Binding-site contacts:
Ligand atom C8 contacts residue ARG192 of chain 1.A at 4.0 Å.
Ligand atom C4 contacts residue HEM1 of chain 1.B at 3.4 Å.
Ligand atom O2 contacts residue PHE284 of chain 1.A at 4.0 Å.
Ligand atom C7 contacts residue HEM1 of chain 1.B at 3.7 Å.
Ligand atom S1 contacts residue PHE284 of chain 1.A at 4.1 Å.
Ligand atom O1 contacts residue ALA285 of chain 1.A at 3.4 Å.
Ligand atom C5 contacts residue HEM1 of chain 1.B at 4.0 Å.
Ligand atom O2 contacts residue SER99 of chain 1.A at 2.7 Å (h-bond).
Ligand atom O1 contacts residue PHE284 of chain 1.A at 3.7 Å.
Ligand atom O1 contacts residue ARG192 of chain 1.A at 2.6 Å (salt-bridge).
Ligand atom F1 contacts residue SER99 of chain 1.A at 4.1 Å.
Ligand atom S1 contacts residue ALA285 of chain 1.A at 4.2 Å.
Ligand atom C8 contacts residue HEM1 of chain 1.B at 3.5 Å.
Ligand atom F1 contacts residue ARG192 of chain 1.A at 3.6 Å.
Ligand atom C10 contacts residue HEM1 of chain 1.B at 4.2 Å.
Ligand atom C9 contacts residue ARG85 of chain 1.A at 3.7 Å.
Ligand atom S1 contacts residue ARG192 of chain 1.A at 3.8 Å.
Ligand atom O2 contacts residue ILE281 of chain 1.A at 3.5 Å.
Ligand atom C4 contacts residue SER99 of chain 1.A at 3.9 Å.
Ligand atom O2 contacts residue ALA285 of chain 1.A at 4.1 Å.
Ligand atom C7 contacts residue ALA350 of chain 1.A at 4.2 Å (hydrophobic).
Ligand atom C5 contacts residue ALA350 of chain 1.A at 4.4 Å (hydrophobic).
Ligand atom C7 contacts residue ARG192 of chain 1.A at 3.8 Å.
Ligand atom C6 contacts residue HEM1 of chain 1.B at 3.4 Å.
Ligand atom C10 contacts residue ARG85 of chain 1.A at 3.8 Å.
Ligand atom C6 contacts residue ARG192 of chain 1.A at 3.5 Å.
Ligand atom F1 contacts residue PHE284 of chain 1.A at 3.6 Å.
Ligand atom C9 contacts residue HEM1 of chain 1.B at 4.2 Å.
Ligand atom S1 contacts residue SER99 of chain 1.A at 3.8 Å.
Ligand atom C4 contacts residue ARG192 of chain 1.A at 4.4 Å.

A small-molecule ligand and the protein it binds are described below.
Small molecule (SMILES): O=S(=O)(F)Cc1ccccc1

Sequence of chain 1.A:
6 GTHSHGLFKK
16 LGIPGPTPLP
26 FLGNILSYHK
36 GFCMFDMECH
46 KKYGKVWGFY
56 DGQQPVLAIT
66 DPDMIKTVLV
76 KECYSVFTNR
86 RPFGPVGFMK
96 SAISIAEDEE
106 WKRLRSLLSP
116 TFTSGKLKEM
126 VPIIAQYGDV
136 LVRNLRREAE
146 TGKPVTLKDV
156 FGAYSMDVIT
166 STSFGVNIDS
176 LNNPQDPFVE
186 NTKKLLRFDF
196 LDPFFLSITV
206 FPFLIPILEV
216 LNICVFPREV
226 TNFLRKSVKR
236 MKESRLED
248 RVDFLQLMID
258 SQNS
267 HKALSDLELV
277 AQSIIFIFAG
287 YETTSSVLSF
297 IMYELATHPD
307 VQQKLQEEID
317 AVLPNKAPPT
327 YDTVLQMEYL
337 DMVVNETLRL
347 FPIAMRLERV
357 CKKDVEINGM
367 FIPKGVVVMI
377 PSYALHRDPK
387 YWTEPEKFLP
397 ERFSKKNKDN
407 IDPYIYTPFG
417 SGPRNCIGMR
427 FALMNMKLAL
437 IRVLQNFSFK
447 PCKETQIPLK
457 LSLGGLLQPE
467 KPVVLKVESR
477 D